The small molecule below binds the protein below.
Small molecule (SMILES): CC(=O)N[C@H]1[C@H](O[C@H]2[C@H](O)[C@@H](NC(C)=O)CO[C@@H]2CO)O[C@H](CO)[C@@H](O[C@@H]2O[C@H](CO[C@H]3O[C@H](CO)[C@@H](O)[C@H](O[C@H]4O[C@H](CO)[C@@H](O)[C@H](O)[C@@H]4O)[C@@H]3O)[C@@H](O)[C@H](O[C@H]3O[C@H](CO)[C@@H](O)[C@H](O)[C@@H]3O[C@@H]3O[C@H](CO)[C@@H](O)[C@H](O)[C@H]3NC(C)=O)[C@@H]2O)[C@@H]1O

Sequence of chain 1.D:
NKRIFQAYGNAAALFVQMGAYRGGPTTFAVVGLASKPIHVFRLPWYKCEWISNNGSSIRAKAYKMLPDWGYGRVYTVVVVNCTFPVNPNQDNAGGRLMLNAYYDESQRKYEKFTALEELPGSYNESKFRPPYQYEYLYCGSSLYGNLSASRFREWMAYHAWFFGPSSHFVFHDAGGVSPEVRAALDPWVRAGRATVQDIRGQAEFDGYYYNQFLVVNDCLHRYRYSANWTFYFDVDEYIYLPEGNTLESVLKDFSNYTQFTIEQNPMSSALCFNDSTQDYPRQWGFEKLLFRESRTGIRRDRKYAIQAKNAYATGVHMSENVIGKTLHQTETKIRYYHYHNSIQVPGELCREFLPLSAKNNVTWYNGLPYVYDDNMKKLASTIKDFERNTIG

Binding-site contacts:
Ligand atom C7 contacts residue ARG250 of chain 1.D at 3.4 Å.
Ligand atom O5 contacts residue ASN336 of chain 1.D at 3.4 Å (h-bond).
Ligand atom C1 contacts residue ASN107 of chain 1.D at 1.4 Å.
Ligand atom C8 contacts residue THR53 of chain 1.D at 3.7 Å.
Ligand atom C5 contacts residue TYR338 of chain 1.D at 3.5 Å (hydrophobic).
Ligand atom C7 contacts residue SER281 of chain 1.D at 3.7 Å.
Ligand atom C7 contacts residue THR53 of chain 1.D at 3.6 Å.
Ligand atom C8 contacts residue ALA55 of chain 1.D at 3.6 Å (hydrophobic).
Ligand atom C8 contacts residue SER281 of chain 1.D at 2.8 Å.
Ligand atom C6 contacts residue LYS335 of chain 1.D at 3.2 Å.
Ligand atom O6 contacts residue GLY350 of chain 1.D at 3.3 Å.
Ligand atom O7 contacts residue HIS247 of chain 1.D at 3.2 Å.
Ligand atom N2 contacts residue ASN107 of chain 1.D at 2.9 Å (h-bond).
Ligand atom C4 contacts residue TYR338 of chain 1.D at 3.6 Å (hydrophobic).
Ligand atom C8 contacts residue PHE54 of chain 1.D at 3.6 Å (hydrophobic).
Ligand atom N2 contacts residue THR53 of chain 1.D at 2.5 Å (h-bond).
Ligand atom C3 contacts residue THR53 of chain 1.D at 3.5 Å.
Ligand atom O6 contacts residue TYR89 of chain 1.D at 3.6 Å (h-bond).
Ligand atom C1 contacts residue TYR338 of chain 1.D at 3.6 Å (hydrophobic).
Ligand atom O5 contacts residue TYR338 of chain 1.D at 3.6 Å.
Ligand atom C1 contacts residue THR53 of chain 1.D at 3.3 Å.
Ligand atom N2 contacts residue ARG250 of chain 1.D at 3.7 Å.
Ligand atom C2 contacts residue ASN107 of chain 1.D at 2.5 Å.
Ligand atom C1 contacts residue THR109 of chain 1.D at 3.3 Å.
Ligand atom C2 contacts residue THR53 of chain 1.D at 3.2 Å.
Ligand atom C6 contacts residue ASN336 of chain 1.D at 3.1 Å.
Ligand atom O6 contacts residue ASN336 of chain 1.D at 3.7 Å.
Ligand atom C5 contacts residue ASN107 of chain 1.D at 3.6 Å.
Ligand atom C7 contacts residue ASN107 of chain 1.D at 3.5 Å.
Ligand atom O5 contacts residue ASN107 of chain 1.D at 2.3 Å (h-bond).
Ligand atom C8 contacts residue GLN333 of chain 1.D at 3.1 Å.
Ligand atom O6 contacts residue LYS335 of chain 1.D at 2.6 Å (salt-bridge).
Ligand atom O7 contacts residue ASN107 of chain 1.D at 3.7 Å.
Ligand atom O3 contacts residue ARG250 of chain 1.D at 2.7 Å (salt-bridge).
Ligand atom O5 contacts residue TYR89 of chain 1.D at 2.9 Å (h-bond).
Ligand atom C1 contacts residue TYR89 of chain 1.D at 3.6 Å (hydrophobic).
Ligand atom O7 contacts residue ARG250 of chain 1.D at 3.6 Å (salt-bridge).
Ligand atom C6 contacts residue ASN336 of chain 1.D at 3.4 Å.
Ligand atom C6 contacts residue ILE349 of chain 1.D at 3.6 Å (hydrophobic).
Ligand atom C8 contacts residue ARG250 of chain 1.D at 3.6 Å.